Sequence of chain 1.A:
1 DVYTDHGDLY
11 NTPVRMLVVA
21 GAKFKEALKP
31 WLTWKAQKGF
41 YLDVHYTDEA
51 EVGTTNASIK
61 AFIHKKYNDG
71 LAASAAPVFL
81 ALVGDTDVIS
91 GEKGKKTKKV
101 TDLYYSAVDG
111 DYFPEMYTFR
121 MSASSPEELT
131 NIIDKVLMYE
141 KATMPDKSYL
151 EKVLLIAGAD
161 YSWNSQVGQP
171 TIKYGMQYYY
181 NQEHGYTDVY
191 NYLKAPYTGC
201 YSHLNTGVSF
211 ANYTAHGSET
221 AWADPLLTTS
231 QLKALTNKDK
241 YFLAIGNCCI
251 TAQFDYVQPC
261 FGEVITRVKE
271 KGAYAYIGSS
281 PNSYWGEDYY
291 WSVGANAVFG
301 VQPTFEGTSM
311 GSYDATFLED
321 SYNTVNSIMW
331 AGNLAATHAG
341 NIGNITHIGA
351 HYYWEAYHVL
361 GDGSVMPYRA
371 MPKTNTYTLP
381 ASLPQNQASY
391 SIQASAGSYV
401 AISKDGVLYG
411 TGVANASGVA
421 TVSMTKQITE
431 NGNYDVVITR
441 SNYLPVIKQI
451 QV

Binding-site contacts:
Ligand atom CE1 contacts residue MET371 of chain 1.A at 3.8 Å (hydrophobic).
Ligand atom CB contacts residue MET371 of chain 1.A at 3.8 Å (hydrophobic).
Ligand atom CE1 contacts residue GLU151 of chain 1.A at 4.4 Å.
Ligand atom NE2 contacts residue MET371 of chain 1.A at 3.8 Å.
Ligand atom CD2 contacts residue ACT1 of chain 1.I at 3.5 Å.
Ligand atom CG contacts residue GLU151 of chain 1.A at 4.4 Å.
Ligand atom CD2 contacts residue NI1 of chain 1.F at 3.0 Å.
Ligand atom NE2 contacts residue ACT1 of chain 1.I at 3.2 Å (h-bond).
Ligand atom CE1 contacts residue ACT1 of chain 1.I at 4.3 Å.
Ligand atom CD2 contacts residue MET371 of chain 1.A at 4.0 Å (hydrophobic).
Ligand atom CD2 contacts residue GLU151 of chain 1.A at 3.2 Å.
Ligand atom CE1 contacts residue NI1 of chain 1.F at 3.0 Å.
Ligand atom CG contacts residue MET371 of chain 1.A at 3.9 Å (hydrophobic).
Ligand atom NE2 contacts residue GLU151 of chain 1.A at 3.2 Å (salt-bridge).
Ligand atom ND1 contacts residue MET371 of chain 1.A at 4.0 Å.
Ligand atom ND1 contacts residue NI1 of chain 1.F at 4.1 Å.
Ligand atom CG contacts residue NI1 of chain 1.F at 4.1 Å.
Ligand atom NE2 contacts residue NI1 of chain 1.F at 2.0 Å (h-bond).

This small molecule binds to this protein.
Small molecule (SMILES): N[C@@H](Cc1c[nH]c[nH+]1)C(=O)O